This protein binds this small molecule.
Small molecule (SMILES): CC(C)CCC[C@@H](C)[C@H]1CC[C@H]2[C@@H]3CC=C4C[C@@H](O)CC[C@]4(C)[C@H]3CC[C@]12C

Sequence of chain 1.A:
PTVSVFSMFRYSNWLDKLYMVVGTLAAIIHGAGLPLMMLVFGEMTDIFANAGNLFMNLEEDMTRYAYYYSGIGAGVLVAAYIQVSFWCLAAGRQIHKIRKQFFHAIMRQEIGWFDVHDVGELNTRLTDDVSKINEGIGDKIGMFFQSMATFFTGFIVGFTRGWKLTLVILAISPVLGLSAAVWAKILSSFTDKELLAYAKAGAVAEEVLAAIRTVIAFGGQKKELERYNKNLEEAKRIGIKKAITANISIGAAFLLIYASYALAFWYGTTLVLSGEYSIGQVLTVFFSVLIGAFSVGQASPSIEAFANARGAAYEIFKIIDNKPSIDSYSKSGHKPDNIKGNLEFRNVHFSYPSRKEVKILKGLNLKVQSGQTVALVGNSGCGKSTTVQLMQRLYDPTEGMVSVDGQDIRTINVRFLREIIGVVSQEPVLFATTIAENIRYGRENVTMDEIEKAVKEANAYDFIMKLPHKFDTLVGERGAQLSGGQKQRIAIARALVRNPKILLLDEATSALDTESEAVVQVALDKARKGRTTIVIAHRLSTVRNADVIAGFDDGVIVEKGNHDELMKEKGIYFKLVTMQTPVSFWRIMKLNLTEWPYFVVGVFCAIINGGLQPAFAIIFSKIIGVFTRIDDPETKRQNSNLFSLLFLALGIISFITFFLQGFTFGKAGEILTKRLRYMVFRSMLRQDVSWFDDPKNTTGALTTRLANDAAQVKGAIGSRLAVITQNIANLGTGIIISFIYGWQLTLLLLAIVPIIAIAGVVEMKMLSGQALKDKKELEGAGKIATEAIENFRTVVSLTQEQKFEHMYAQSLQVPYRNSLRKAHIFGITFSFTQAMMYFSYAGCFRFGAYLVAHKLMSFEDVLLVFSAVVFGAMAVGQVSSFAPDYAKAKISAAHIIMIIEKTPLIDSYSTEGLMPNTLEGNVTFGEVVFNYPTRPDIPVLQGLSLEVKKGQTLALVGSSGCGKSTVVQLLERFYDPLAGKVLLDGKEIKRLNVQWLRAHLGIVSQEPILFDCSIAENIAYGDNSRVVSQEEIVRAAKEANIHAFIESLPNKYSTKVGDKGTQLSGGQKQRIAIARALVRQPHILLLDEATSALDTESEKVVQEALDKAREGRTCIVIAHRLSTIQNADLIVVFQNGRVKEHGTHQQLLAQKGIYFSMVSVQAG

Binding-site contacts:
Ligand atom C6 contacts residue VAL217 of chain 1.A at 4.1 Å (hydrophobic).
Ligand atom C17 contacts residue ALA220 of chain 1.A at 4.5 Å (hydrophobic).
Ligand atom C23 contacts residue ALA220 of chain 1.A at 3.6 Å (hydrophobic).
Ligand atom C16 contacts residue LEU216 of chain 1.A at 3.5 Å (hydrophobic).
Ligand atom C7 contacts residue LEU216 of chain 1.A at 4.4 Å (hydrophobic).
Ligand atom C3 contacts residue LYS213 of chain 1.A at 3.9 Å.
Ligand atom C22 contacts residue ALA220 of chain 1.A at 3.7 Å (hydrophobic).
Ligand atom C6 contacts residue LYS213 of chain 1.A at 4.1 Å.
Ligand atom C15 contacts residue LEU216 of chain 1.A at 3.5 Å (hydrophobic).
Ligand atom C4 contacts residue LYS213 of chain 1.A at 3.6 Å.
Ligand atom C16 contacts residue ALA220 of chain 1.A at 3.2 Å (hydrophobic).
Ligand atom C7 contacts residue VAL217 of chain 1.A at 3.4 Å (hydrophobic).
Ligand atom C15 contacts residue ALA220 of chain 1.A at 3.6 Å (hydrophobic).
Ligand atom O1 contacts residue LYS213 of chain 1.A at 3.9 Å.
Ligand atom C5 contacts residue LYS213 of chain 1.A at 4.5 Å.
Ligand atom C4 contacts residue TYR316 of chain 1.A at 4.4 Å (hydrophobic).
Ligand atom C15 contacts residue VAL217 of chain 1.A at 3.8 Å (hydrophobic).
Ligand atom C14 contacts residue LEU216 of chain 1.A at 4.3 Å (hydrophobic).